Binding-site contacts:
Ligand atom O7 contacts residue HIS83 of chain 1.N at 3.4 Å (h-bond).
Ligand atom O2P contacts residue ASN53 of chain 1.N at 3.4 Å (h-bond).
Ligand atom C8 contacts residue TYR282 of chain 1.N at 3.4 Å (hydrophobic).
Ligand atom P contacts residue SER191 of chain 1.N at 3.5 Å.
Ligand atom O3P contacts residue GLY192 of chain 1.N at 2.9 Å (h-bond).
Ligand atom C4A contacts residue LYS54 of chain 1.N at 3.6 Å.
Ligand atom P contacts residue LYS54 of chain 1.N at 3.6 Å.
Ligand atom O3 contacts residue ASN82 of chain 1.N at 2.8 Å (h-bond).
Ligand atom O3P contacts residue SER191 of chain 1.N at 3.2 Å (h-bond).
Ligand atom C9 contacts residue HIS83 of chain 1.N at 3.2 Å.
Ligand atom N contacts residue TYR282 of chain 1.N at 3.5 Å.
Ligand atom C3 contacts residue TYR282 of chain 1.N at 3.5 Å (hydrophobic).
Ligand atom C6 contacts residue THR308 of chain 1.N at 3.0 Å.
Ligand atom O3P contacts residue ALA189 of chain 1.N at 3.4 Å.
Ligand atom C4 contacts residue TYR282 of chain 1.N at 3.4 Å (hydrophobic).
Ligand atom C4A contacts residue TYR282 of chain 1.N at 3.3 Å (hydrophobic).
Ligand atom O2P contacts residue THR194 of chain 1.N at 2.5 Å (h-bond).
Ligand atom O2P contacts residue LYS54 of chain 1.N at 3.4 Å (salt-bridge).
Ligand atom O4P contacts residue LYS54 of chain 1.N at 3.4 Å (salt-bridge).
Ligand atom O1P contacts residue LYS54 of chain 1.N at 3.2 Å (salt-bridge).
Ligand atom C5A contacts residue ASN53 of chain 1.N at 3.4 Å.
Ligand atom C9 contacts residue LYS54 of chain 1.N at 3.3 Å.
Ligand atom N1 contacts residue ASN53 of chain 1.N at 3.5 Å (h-bond).
Ligand atom C9 contacts residue GLY157 of chain 1.N at 3.3 Å.
Ligand atom O3P contacts residue GLY190 of chain 1.N at 2.4 Å (h-bond).
Ligand atom O2P contacts residue LYS57 of chain 1.N at 3.0 Å (salt-bridge).
Ligand atom C2A contacts residue GLY309 of chain 1.N at 3.5 Å.
Ligand atom O8 contacts residue SER81 of chain 1.N at 3.0 Å (h-bond).
Ligand atom C7 contacts residue SER81 of chain 1.N at 3.5 Å.
Ligand atom C7 contacts residue TYR282 of chain 1.N at 3.3 Å (hydrophobic).
Ligand atom C2A contacts residue ASN82 of chain 1.N at 3.4 Å.
Ligand atom O7 contacts residue ASN82 of chain 1.N at 2.8 Å (h-bond).
Ligand atom C2 contacts residue TYR282 of chain 1.N at 3.6 Å (hydrophobic).
Ligand atom C2A contacts residue GLY310 of chain 1.N at 3.5 Å.
Ligand atom O7 contacts residue TYR282 of chain 1.N at 3.5 Å (h-bond).
Ligand atom C5 contacts residue ASN53 of chain 1.N at 3.5 Å.
Ligand atom O1P contacts residue GLY192 of chain 1.N at 3.1 Å (h-bond).
Ligand atom O1P contacts residue SER191 of chain 1.N at 2.3 Å (h-bond).
Ligand atom N1 contacts residue THR308 of chain 1.N at 2.6 Å (h-bond).
Ligand atom P contacts residue GLY192 of chain 1.N at 3.6 Å.

Sequence of chain 1.N:
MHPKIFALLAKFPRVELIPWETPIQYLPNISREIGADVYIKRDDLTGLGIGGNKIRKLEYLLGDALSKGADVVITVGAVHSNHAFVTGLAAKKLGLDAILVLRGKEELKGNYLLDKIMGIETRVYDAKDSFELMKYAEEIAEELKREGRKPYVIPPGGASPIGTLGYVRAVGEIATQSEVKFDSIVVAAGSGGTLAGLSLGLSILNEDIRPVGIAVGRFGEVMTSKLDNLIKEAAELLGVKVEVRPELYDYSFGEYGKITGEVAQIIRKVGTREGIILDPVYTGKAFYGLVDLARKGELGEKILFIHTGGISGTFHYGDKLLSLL

A protein and the small-molecule ligand that binds it are described below.
Small molecule (SMILES): Cc1ncc(COP(=O)(O)O)c(CNC2(C(=O)O)CC2)c1O